Sequence of chain 1.B:
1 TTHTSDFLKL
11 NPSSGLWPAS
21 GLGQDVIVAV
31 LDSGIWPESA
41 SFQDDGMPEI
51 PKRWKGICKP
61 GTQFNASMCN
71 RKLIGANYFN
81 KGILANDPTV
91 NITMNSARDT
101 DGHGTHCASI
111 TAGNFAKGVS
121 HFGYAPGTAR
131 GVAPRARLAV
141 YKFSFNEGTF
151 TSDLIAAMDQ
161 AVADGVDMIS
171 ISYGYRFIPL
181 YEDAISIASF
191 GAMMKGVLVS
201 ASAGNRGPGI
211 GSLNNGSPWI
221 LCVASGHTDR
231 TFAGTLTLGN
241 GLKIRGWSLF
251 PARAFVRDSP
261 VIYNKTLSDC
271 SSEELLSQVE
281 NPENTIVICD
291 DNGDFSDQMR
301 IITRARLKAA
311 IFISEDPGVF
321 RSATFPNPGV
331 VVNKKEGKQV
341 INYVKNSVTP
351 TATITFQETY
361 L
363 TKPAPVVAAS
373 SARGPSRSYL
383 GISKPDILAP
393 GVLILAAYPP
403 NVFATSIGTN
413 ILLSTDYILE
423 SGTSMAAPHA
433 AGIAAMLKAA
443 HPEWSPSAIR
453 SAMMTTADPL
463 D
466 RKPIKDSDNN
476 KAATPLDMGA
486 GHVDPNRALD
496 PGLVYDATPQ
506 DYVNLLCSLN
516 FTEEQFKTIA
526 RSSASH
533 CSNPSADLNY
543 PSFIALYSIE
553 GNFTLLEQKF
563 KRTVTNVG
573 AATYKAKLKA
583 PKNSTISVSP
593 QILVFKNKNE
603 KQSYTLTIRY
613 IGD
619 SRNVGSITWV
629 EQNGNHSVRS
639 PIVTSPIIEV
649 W

The small molecule below binds the protein below.
Small molecule (SMILES): CC(=O)N[C@@H](Cc1ccccc1)C(=O)N[C@@H](CCC(=O)O)C(=O)N[C@@H](CCCCN)C(=O)N[C@@H](C)C(C)=O

Binding-site contacts:
Ligand atom CD contacts residue TYR173 of chain 1.B at 3.8 Å (hydrophobic).
Ligand atom O contacts residue GLY424 of chain 1.B at 3.8 Å.
Ligand atom O contacts residue GLY174 of chain 1.B at 3.8 Å.
Ligand atom O contacts residue GLY174 of chain 1.B at 3.0 Å (h-bond).
Ligand atom NZ contacts residue ASP101 of chain 1.B at 2.1 Å (salt-bridge).
Ligand atom CB contacts residue TYR173 of chain 1.B at 2.8 Å (hydrophobic).
Ligand atom C contacts residue ASN205 of chain 1.B at 3.5 Å.
Ligand atom OE1 contacts residue ARG206 of chain 1.B at 3.4 Å (salt-bridge).
Ligand atom CA contacts residue SER426 of chain 1.B at 2.5 Å.
Ligand atom C contacts residue SER426 of chain 1.B at 1.8 Å.
Ligand atom C1 contacts residue HIS103 of chain 1.B at 1.9 Å.
Ligand atom CG contacts residue TYR175 of chain 1.B at 3.4 Å (hydrophobic).
Ligand atom O contacts residue ARG176 of chain 1.B at 3.1 Å (salt-bridge).
Ligand atom N contacts residue SER172 of chain 1.B at 2.9 Å (h-bond).
Ligand atom CB contacts residue THR425 of chain 1.B at 3.4 Å.
Ligand atom CA contacts residue ASN205 of chain 1.B at 3.5 Å.
Ligand atom O contacts residue THR425 of chain 1.B at 3.8 Å.
Ligand atom O contacts residue ASN205 of chain 1.B at 2.9 Å (h-bond).
Ligand atom C contacts residue SER172 of chain 1.B at 3.6 Å.
Ligand atom N contacts residue SER426 of chain 1.B at 2.9 Å (h-bond).
Ligand atom N contacts residue GLY174 of chain 1.B at 3.0 Å (h-bond).
Ligand atom O contacts residue TYR175 of chain 1.B at 3.3 Å.
Ligand atom CB contacts residue SER426 of chain 1.B at 2.8 Å.
Ligand atom N contacts residue HIS103 of chain 1.B at 3.5 Å (h-bond).
Ligand atom CE contacts residue ASP101 of chain 1.B at 3.5 Å.
Ligand atom CA contacts residue TYR175 of chain 1.B at 3.1 Å (hydrophobic).
Ligand atom C contacts residue GLY174 of chain 1.B at 3.6 Å.
Ligand atom O contacts residue SER426 of chain 1.B at 2.1 Å (h-bond).
Ligand atom CB contacts residue ASN205 of chain 1.B at 3.5 Å.
Ligand atom O contacts residue TYR173 of chain 1.B at 3.6 Å.
Ligand atom CB contacts residue TYR175 of chain 1.B at 2.4 Å (hydrophobic).
Ligand atom CB contacts residue SER202 of chain 1.B at 3.4 Å.
Ligand atom C1 contacts residue SER426 of chain 1.B at 2.1 Å.
Ligand atom N contacts residue TYR173 of chain 1.B at 3.9 Å.
Ligand atom CA contacts residue TYR173 of chain 1.B at 3.3 Å (hydrophobic).
Ligand atom CA contacts residue GLY174 of chain 1.B at 3.6 Å.
Ligand atom C contacts residue HIS103 of chain 1.B at 3.2 Å.
Ligand atom CE1 contacts residue TYR173 of chain 1.B at 3.9 Å (hydrophobic).
Ligand atom CA contacts residue SER172 of chain 1.B at 3.7 Å.
Ligand atom N contacts residue TYR175 of chain 1.B at 3.5 Å.